Sequence of chain 1.I:
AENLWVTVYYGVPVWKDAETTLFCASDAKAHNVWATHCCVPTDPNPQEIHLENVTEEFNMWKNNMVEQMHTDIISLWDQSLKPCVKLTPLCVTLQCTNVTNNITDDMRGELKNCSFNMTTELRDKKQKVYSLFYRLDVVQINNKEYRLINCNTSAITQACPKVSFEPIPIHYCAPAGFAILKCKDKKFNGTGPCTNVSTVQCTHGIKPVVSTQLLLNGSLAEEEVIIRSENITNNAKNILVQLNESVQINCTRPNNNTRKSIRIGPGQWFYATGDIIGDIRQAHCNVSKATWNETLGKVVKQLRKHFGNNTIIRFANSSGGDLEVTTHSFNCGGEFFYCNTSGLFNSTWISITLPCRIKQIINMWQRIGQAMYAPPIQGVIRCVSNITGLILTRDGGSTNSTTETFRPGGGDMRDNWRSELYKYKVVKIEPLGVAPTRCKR

Binding-site contacts:
Ligand atom C6 contacts residue GLU245 of chain 1.I at 4.2 Å.
Ligand atom O5 contacts residue ASN204 of chain 1.I at 2.4 Å (h-bond).
Ligand atom O6 contacts residue NAG1 of chain 1.EA at 3.7 Å.
Ligand atom C8 contacts residue ASN204 of chain 1.I at 4.2 Å.
Ligand atom O5 contacts residue SER244 of chain 1.I at 4.5 Å.
Ligand atom C6 contacts residue SER244 of chain 1.I at 4.0 Å.
Ligand atom C3 contacts residue ASN204 of chain 1.I at 3.7 Å.
Ligand atom C7 contacts residue ASN204 of chain 1.I at 3.3 Å.
Ligand atom C5 contacts residue ASN204 of chain 1.I at 3.7 Å.
Ligand atom O6 contacts residue ASN246 of chain 1.I at 4.2 Å.
Ligand atom C2 contacts residue ASN204 of chain 1.I at 2.4 Å.
Ligand atom C1 contacts residue ASN204 of chain 1.I at 1.5 Å.
Ligand atom C6 contacts residue NAG1 of chain 1.EA at 4.2 Å.
Ligand atom C6 contacts residue ILE247 of chain 1.I at 4.4 Å (hydrophobic).
Ligand atom C6 contacts residue ASN246 of chain 1.I at 3.9 Å.
Ligand atom O6 contacts residue GLU245 of chain 1.I at 3.7 Å.
Ligand atom O7 contacts residue ASN204 of chain 1.I at 3.6 Å (h-bond).
Ligand atom N2 contacts residue ASN204 of chain 1.I at 2.8 Å (h-bond).
Ligand atom C4 contacts residue ASN204 of chain 1.I at 4.2 Å.
Ligand atom O7 contacts residue THR206 of chain 1.I at 4.0 Å.
Ligand atom O5 contacts residue THR206 of chain 1.I at 4.5 Å.
Ligand atom O4 contacts residue NAG1 of chain 1.EA at 4.0 Å.

The protein below binds the small molecule below.
Small molecule (SMILES): CC(=O)N[C@@H]1[C@@H](O)[C@H](O)[C@@H](CO)O[C@H]1O